The small molecule below binds the protein below.
Small molecule (SMILES): CC(=O)N[C@@H]1[C@@H](O)[C@H](O)[C@@H](CO)O[C@H]1O

Sequence of chain 1.A:
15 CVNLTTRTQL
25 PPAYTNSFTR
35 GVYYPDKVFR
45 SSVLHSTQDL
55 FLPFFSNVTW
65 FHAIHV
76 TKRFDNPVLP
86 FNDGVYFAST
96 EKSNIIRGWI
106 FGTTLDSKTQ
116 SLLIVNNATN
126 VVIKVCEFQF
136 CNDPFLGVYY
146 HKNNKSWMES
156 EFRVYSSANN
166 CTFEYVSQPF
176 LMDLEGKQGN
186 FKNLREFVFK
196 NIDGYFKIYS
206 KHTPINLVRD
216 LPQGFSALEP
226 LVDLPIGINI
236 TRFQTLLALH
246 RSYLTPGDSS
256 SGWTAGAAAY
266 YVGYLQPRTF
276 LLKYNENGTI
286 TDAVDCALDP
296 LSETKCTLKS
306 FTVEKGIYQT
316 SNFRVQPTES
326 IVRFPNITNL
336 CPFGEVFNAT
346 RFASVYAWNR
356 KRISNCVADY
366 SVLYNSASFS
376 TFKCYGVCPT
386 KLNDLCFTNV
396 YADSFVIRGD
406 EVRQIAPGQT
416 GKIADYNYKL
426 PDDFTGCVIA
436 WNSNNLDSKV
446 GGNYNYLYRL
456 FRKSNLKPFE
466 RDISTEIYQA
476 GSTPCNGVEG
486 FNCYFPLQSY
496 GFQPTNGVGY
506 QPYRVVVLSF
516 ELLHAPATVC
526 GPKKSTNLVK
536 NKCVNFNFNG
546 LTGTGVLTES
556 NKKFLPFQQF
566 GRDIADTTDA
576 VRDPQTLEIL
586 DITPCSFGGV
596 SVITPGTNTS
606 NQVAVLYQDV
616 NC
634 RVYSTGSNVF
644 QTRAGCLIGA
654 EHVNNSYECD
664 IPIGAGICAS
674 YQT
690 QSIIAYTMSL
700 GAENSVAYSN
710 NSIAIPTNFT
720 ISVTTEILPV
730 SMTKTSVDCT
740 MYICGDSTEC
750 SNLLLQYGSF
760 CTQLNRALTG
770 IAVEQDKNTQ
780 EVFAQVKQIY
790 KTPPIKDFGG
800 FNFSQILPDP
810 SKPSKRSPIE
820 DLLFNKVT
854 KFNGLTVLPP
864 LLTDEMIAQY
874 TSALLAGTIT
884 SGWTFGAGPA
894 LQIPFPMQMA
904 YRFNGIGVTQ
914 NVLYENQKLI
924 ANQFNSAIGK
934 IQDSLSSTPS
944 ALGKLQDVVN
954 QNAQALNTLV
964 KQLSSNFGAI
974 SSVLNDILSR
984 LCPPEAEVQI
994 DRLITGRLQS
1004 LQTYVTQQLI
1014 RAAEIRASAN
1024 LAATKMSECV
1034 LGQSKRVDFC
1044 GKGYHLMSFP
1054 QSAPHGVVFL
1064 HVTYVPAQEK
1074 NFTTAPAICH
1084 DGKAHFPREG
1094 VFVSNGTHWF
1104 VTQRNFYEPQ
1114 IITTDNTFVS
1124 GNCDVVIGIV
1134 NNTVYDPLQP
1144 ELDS

Binding-site contacts:
Ligand atom C8 contacts residue LEU461 of chain 1.A at 3.8 Å (hydrophobic).
Ligand atom O7 contacts residue ASP467 of chain 1.A at 3.5 Å (salt-bridge).
Ligand atom O3 contacts residue SER459 of chain 1.A at 3.0 Å (h-bond).
Ligand atom N2 contacts residue GLU465 of chain 1.A at 4.4 Å.
Ligand atom C2 contacts residue ASN234 of chain 1.D at 2.5 Å.
Ligand atom C5 contacts residue ASN234 of chain 1.D at 3.9 Å.
Ligand atom O6 contacts residue THR236 of chain 1.D at 3.6 Å.
Ligand atom C7 contacts residue ARG457 of chain 1.A at 3.6 Å.
Ligand atom C3 contacts residue ASN234 of chain 1.D at 3.9 Å.
Ligand atom O5 contacts residue THR108 of chain 1.D at 4.1 Å.
Ligand atom O5 contacts residue ASN234 of chain 1.D at 2.5 Å (h-bond).
Ligand atom C1 contacts residue THR108 of chain 1.D at 4.3 Å.
Ligand atom C3 contacts residue SER459 of chain 1.A at 4.4 Å.
Ligand atom C8 contacts residue ARG457 of chain 1.A at 3.6 Å.
Ligand atom C8 contacts residue GLU465 of chain 1.A at 3.0 Å.
Ligand atom C8 contacts residue ASN234 of chain 1.D at 4.4 Å.
Ligand atom C4 contacts residue ASN234 of chain 1.D at 4.4 Å.
Ligand atom C7 contacts residue ASP467 of chain 1.A at 4.4 Å.
Ligand atom C5 contacts residue THR236 of chain 1.D at 4.3 Å.
Ligand atom C7 contacts residue GLU465 of chain 1.A at 4.2 Å.
Ligand atom C7 contacts residue ASN234 of chain 1.D at 3.3 Å.
Ligand atom C1 contacts residue THR236 of chain 1.D at 4.2 Å.
Ligand atom O5 contacts residue THR236 of chain 1.D at 3.8 Å.
Ligand atom N2 contacts residue ASN234 of chain 1.D at 2.8 Å (h-bond).
Ligand atom C1 contacts residue ASN234 of chain 1.D at 1.5 Å.
Ligand atom O7 contacts residue ASN234 of chain 1.D at 3.6 Å (h-bond).
Ligand atom O7 contacts residue ARG457 of chain 1.A at 3.2 Å (salt-bridge).

Sequence of chain 1.D:
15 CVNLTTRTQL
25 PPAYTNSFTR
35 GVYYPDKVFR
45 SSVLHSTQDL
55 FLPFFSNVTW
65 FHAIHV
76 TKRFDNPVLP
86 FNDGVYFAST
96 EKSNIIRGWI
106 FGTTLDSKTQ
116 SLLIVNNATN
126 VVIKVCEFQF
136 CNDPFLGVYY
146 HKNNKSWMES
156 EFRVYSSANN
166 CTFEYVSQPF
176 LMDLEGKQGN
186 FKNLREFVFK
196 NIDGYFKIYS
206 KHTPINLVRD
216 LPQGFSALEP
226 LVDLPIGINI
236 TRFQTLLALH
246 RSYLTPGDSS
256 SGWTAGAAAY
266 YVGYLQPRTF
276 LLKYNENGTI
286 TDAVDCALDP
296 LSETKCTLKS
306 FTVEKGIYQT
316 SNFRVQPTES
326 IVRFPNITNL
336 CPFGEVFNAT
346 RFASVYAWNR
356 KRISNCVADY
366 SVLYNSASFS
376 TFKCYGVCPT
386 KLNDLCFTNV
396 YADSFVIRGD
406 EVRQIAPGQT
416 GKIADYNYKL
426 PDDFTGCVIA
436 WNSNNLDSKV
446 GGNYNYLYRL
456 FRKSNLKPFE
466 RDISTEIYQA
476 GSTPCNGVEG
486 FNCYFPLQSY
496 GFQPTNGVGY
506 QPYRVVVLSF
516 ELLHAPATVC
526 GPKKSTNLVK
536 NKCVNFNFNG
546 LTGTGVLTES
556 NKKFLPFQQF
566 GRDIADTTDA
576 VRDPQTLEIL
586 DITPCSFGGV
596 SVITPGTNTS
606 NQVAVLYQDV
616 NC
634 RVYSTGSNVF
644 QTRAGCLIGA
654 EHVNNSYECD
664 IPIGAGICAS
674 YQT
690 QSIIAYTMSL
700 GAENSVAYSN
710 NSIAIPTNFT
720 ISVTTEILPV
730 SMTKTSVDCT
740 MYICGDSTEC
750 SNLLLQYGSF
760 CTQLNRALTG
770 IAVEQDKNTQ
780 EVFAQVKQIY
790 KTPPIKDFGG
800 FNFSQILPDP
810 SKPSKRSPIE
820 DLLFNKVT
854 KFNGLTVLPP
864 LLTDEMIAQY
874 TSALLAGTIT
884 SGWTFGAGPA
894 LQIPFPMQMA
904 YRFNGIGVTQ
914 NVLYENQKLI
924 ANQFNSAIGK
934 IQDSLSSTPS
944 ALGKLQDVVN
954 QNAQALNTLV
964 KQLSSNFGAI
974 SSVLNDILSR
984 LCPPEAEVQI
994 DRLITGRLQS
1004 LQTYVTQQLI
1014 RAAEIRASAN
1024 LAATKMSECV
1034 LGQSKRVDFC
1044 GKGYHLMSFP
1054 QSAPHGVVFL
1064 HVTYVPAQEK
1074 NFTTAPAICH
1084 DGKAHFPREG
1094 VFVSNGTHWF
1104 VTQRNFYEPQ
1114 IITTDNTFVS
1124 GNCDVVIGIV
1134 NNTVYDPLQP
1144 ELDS